The small molecule below binds the protein below.
Small molecule (SMILES): Cc1cc(CCCOc2c(C)cc(-n3nnc(C)n3)cc2C)on1

Binding-site contacts:
Ligand atom C6B contacts residue ILE98 of chain 23.A at 3.8 Å (hydrophobic).
Ligand atom C3C contacts residue LEU181 of chain 23.A at 4.0 Å (hydrophobic).
Ligand atom CM2 contacts residue ILE122 of chain 23.A at 3.9 Å (hydrophobic).
Ligand atom N5A contacts residue LEU217 of chain 23.A at 3.7 Å.
Ligand atom CM6 contacts residue LEU184 of chain 23.A at 3.6 Å (hydrophobic).
Ligand atom C5B contacts residue TYR144 of chain 23.A at 3.7 Å (hydrophobic).
Ligand atom CM2 contacts residue ILE77 of chain 23.A at 3.9 Å (hydrophobic).
Ligand atom CM4 contacts residue TYR142 of chain 23.A at 3.9 Å (hydrophobic).
Ligand atom C5 contacts residue LEU100 of chain 23.A at 4.0 Å (hydrophobic).
Ligand atom N2 contacts residue LEU100 of chain 23.A at 3.8 Å.
Ligand atom N3A contacts residue PHE179 of chain 23.A at 3.6 Å.
Ligand atom N2A contacts residue PHE179 of chain 23.A at 3.3 Å.
Ligand atom C6B contacts residue LEU181 of chain 23.A at 3.5 Å (hydrophobic).
Ligand atom C4 contacts residue LEU100 of chain 23.A at 3.8 Å (hydrophobic).
Ligand atom O1 contacts residue MET214 of chain 23.A at 3.2 Å.
Ligand atom C4 contacts residue MET214 of chain 23.A at 4.0 Å (hydrophobic).
Ligand atom N2 contacts residue MET214 of chain 23.A at 3.7 Å.
Ligand atom C4A contacts residue TYR144 of chain 23.A at 3.5 Å (hydrophobic).
Ligand atom C1B contacts residue ILE98 of chain 23.A at 3.6 Å (hydrophobic).
Ligand atom N1A contacts residue LEU217 of chain 23.A at 3.4 Å.
Ligand atom C4A contacts residue PHE179 of chain 23.A at 3.5 Å (hydrophobic).
Ligand atom N2A contacts residue TYR144 of chain 23.A at 4.0 Å.
Ligand atom CM4 contacts residue ALA166 of chain 23.A at 3.1 Å (hydrophobic).
Ligand atom C5 contacts residue MET214 of chain 23.A at 3.7 Å (hydrophobic).
Ligand atom N3A contacts residue TYR144 of chain 23.A at 3.2 Å.
Ligand atom N1A contacts residue PHE179 of chain 23.A at 3.2 Å.
Ligand atom C1B contacts residue LEU181 of chain 23.A at 3.9 Å (hydrophobic).
Ligand atom C3 contacts residue LEU100 of chain 23.A at 3.7 Å (hydrophobic).
Ligand atom CM4 contacts residue TYR144 of chain 23.A at 3.8 Å (hydrophobic).
Ligand atom N1A contacts residue MET124 of chain 23.A at 3.9 Å.
Ligand atom CM6 contacts residue LEU181 of chain 23.A at 3.8 Å (hydrophobic).
Ligand atom CM3 contacts residue TYR190 of chain 23.A at 3.8 Å (hydrophobic).
Ligand atom C5B contacts residue LEU181 of chain 23.A at 3.6 Å (hydrophobic).
Ligand atom C4 contacts residue TYR190 of chain 23.A at 3.8 Å (hydrophobic).
Ligand atom CM6 contacts residue TYR144 of chain 23.A at 3.7 Å (hydrophobic).
Ligand atom C1C contacts residue MET214 of chain 23.A at 3.4 Å (hydrophobic).
Ligand atom CM4 contacts residue VAL168 of chain 23.A at 3.9 Å (hydrophobic).
Ligand atom O1B contacts residue ILE98 of chain 23.A at 3.1 Å.
Ligand atom N5A contacts residue PHE179 of chain 23.A at 3.2 Å.
Ligand atom O1 contacts residue LEU100 of chain 23.A at 3.8 Å.

Sequence of chain 23.A:
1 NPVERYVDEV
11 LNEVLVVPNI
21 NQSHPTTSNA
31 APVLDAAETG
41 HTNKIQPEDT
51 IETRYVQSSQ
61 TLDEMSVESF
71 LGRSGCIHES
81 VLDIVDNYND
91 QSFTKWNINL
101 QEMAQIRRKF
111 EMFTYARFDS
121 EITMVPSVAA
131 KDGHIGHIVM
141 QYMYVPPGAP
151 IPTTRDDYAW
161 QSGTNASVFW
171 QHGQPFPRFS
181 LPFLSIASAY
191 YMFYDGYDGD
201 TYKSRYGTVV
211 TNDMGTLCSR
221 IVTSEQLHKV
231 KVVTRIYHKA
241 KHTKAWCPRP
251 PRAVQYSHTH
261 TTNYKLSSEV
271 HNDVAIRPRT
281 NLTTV